Binding-site contacts:
Ligand atom C1 contacts residue TYR171 of chain 1.C at 3.4 Å (hydrophobic).
Ligand atom O3 contacts residue GOL1 of chain 1.X at 3.4 Å.
Ligand atom C3 contacts residue ASP204 of chain 1.C at 4.0 Å.
Ligand atom C7 contacts residue ASP204 of chain 1.C at 3.4 Å.
Ligand atom C6 contacts residue TYR174 of chain 1.C at 3.9 Å (hydrophobic).
Ligand atom C4 contacts residue GOL1 of chain 1.X at 4.0 Å.
Ligand atom O5 contacts residue TYR171 of chain 1.C at 4.0 Å.
Ligand atom C4 contacts residue ASP203 of chain 1.C at 3.6 Å.
Ligand atom O6 contacts residue TRP199 of chain 1.C at 3.5 Å.
Ligand atom N2 contacts residue GLY201 of chain 1.C at 3.9 Å.
Ligand atom C6 contacts residue PHE165 of chain 1.C at 3.4 Å (hydrophobic).
Ligand atom C8 contacts residue ARG244 of chain 1.C at 4.2 Å.
Ligand atom C5 contacts residue TYR171 of chain 1.C at 4.1 Å (hydrophobic).
Ligand atom O3 contacts residue GLY200 of chain 1.C at 3.6 Å.
Ligand atom O4 contacts residue GOL1 of chain 1.X at 3.1 Å.
Ligand atom N2 contacts residue TYR171 of chain 1.C at 3.9 Å.
Ligand atom O5 contacts residue TYR171 of chain 1.C at 4.2 Å.
Ligand atom C3 contacts residue ASP203 of chain 1.C at 3.3 Å.
Ligand atom C2 contacts residue TYR171 of chain 1.C at 4.0 Å (hydrophobic).
Ligand atom O5 contacts residue TRP199 of chain 1.C at 4.0 Å.
Ligand atom N2 contacts residue ASP204 of chain 1.C at 2.8 Å (salt-bridge).
Ligand atom O6 contacts residue TYR171 of chain 1.C at 4.1 Å.
Ligand atom O7 contacts residue TRP199 of chain 1.C at 3.9 Å.
Ligand atom O3 contacts residue GLY201 of chain 1.C at 3.1 Å (h-bond).
Ligand atom O4 contacts residue TYR174 of chain 1.C at 3.5 Å.
Ligand atom C4 contacts residue TRP199 of chain 1.C at 3.9 Å (hydrophobic).
Ligand atom C8 contacts residue ASP204 of chain 1.C at 3.0 Å.
Ligand atom C2 contacts residue ASP204 of chain 1.C at 3.9 Å.
Ligand atom O6 contacts residue PHE165 of chain 1.C at 3.5 Å.
Ligand atom O4 contacts residue ASP203 of chain 1.C at 2.7 Å (salt-bridge).
Ligand atom O7 contacts residue GLY200 of chain 1.C at 4.1 Å.
Ligand atom C3 contacts residue TYR171 of chain 1.C at 3.9 Å (hydrophobic).
Ligand atom C7 contacts residue GLY201 of chain 1.C at 3.6 Å.
Ligand atom C8 contacts residue GLY201 of chain 1.C at 3.7 Å.
Ligand atom O7 contacts residue ARG244 of chain 1.C at 3.0 Å (salt-bridge).
Ligand atom O3 contacts residue ASP203 of chain 1.C at 2.7 Å (salt-bridge).
Ligand atom C2 contacts residue TRP199 of chain 1.C at 3.9 Å (hydrophobic).
Ligand atom O7 contacts residue GLY201 of chain 1.C at 3.9 Å.
Ligand atom C7 contacts residue ARG244 of chain 1.C at 4.0 Å.
Ligand atom C5 contacts residue TYR174 of chain 1.C at 4.0 Å (hydrophobic).

A small-molecule ligand and the protein it binds are described below.
Small molecule (SMILES): CC(=O)N[C@H]1[C@H](OC[C@H]2O[C@@H](O)[C@H](O)[C@@H](O)[C@H]2O)O[C@H](CO)[C@@H](O)[C@@H]1O

Sequence of chain 1.C:
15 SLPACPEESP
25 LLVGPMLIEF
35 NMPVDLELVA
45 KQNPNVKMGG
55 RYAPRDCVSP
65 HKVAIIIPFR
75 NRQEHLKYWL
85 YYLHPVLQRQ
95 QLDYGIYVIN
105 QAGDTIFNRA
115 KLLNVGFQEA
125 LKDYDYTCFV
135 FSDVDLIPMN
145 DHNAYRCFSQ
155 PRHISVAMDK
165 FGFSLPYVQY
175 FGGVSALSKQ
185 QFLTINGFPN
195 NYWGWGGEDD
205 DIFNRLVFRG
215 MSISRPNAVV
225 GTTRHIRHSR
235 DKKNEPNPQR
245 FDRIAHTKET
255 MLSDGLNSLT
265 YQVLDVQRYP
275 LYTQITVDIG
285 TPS